Binding-site contacts:
Ligand atom N3B contacts residue SER444 of chain 1.AB at 3.3 Å (h-bond).
Ligand atom O2B contacts residue SER45 of chain 1.AB at 2.5 Å (h-bond).
Ligand atom C5 contacts residue HIS15 of chain 1.AB at 3.7 Å.
Ligand atom PB contacts residue SER45 of chain 1.AB at 3.8 Å.
Ligand atom O2A contacts residue ALA42 of chain 1.AB at 3.7 Å.
Ligand atom O2A contacts residue GLY43 of chain 1.AB at 3.0 Å (h-bond).
Ligand atom O3G contacts residue GLN75 of chain 1.AB at 2.9 Å (h-bond).
Ligand atom O1B contacts residue LYS44 of chain 1.AB at 3.2 Å (salt-bridge).
Ligand atom O2B contacts residue GLN75 of chain 1.AB at 3.7 Å.
Ligand atom O3' contacts residue SER444 of chain 1.AB at 3.3 Å (h-bond).
Ligand atom O3A contacts residue SER45 of chain 1.AB at 3.8 Å.
Ligand atom C3' contacts residue GLU447 of chain 1.AB at 3.7 Å.
Ligand atom O2' contacts residue GLU447 of chain 1.AB at 3.4 Å (salt-bridge).
Ligand atom O2A contacts residue GLY41 of chain 1.AB at 3.8 Å.
Ligand atom PG contacts residue MG1 of chain 1.KS at 3.5 Å.
Ligand atom O3A contacts residue SER444 of chain 1.AB at 3.2 Å.
Ligand atom O2B contacts residue MG1 of chain 1.KS at 2.0 Å.
Ligand atom PB contacts residue MG1 of chain 1.KS at 3.5 Å.
Ligand atom O1A contacts residue SER46 of chain 1.AB at 3.0 Å (h-bond).
Ligand atom C2' contacts residue LYS438 of chain 1.AB at 3.5 Å.
Ligand atom O3' contacts residue GLU447 of chain 1.AB at 2.9 Å (salt-bridge).
Ligand atom O1G contacts residue ASN40 of chain 1.AB at 3.3 Å (h-bond).
Ligand atom O1G contacts residue LYS44 of chain 1.AB at 3.3 Å.
Ligand atom O1A contacts residue LYS44 of chain 1.AB at 3.4 Å (salt-bridge).
Ligand atom O1A contacts residue GLY43 of chain 1.AB at 3.2 Å.
Ligand atom O2A contacts residue LYS44 of chain 1.AB at 3.7 Å.
Ligand atom O2G contacts residue ASP472 of chain 1.AB at 3.4 Å (salt-bridge).
Ligand atom O1B contacts residue SER45 of chain 1.AB at 3.8 Å.
Ligand atom PA contacts residue GLY43 of chain 1.AB at 3.8 Å.
Ligand atom O2G contacts residue GLY446 of chain 1.AB at 3.0 Å (h-bond).
Ligand atom C6 contacts residue HIS15 of chain 1.AB at 3.7 Å.
Ligand atom O1G contacts residue HIS214 of chain 1.AB at 3.2 Å (h-bond).
Ligand atom O2G contacts residue HIS214 of chain 1.AB at 3.7 Å.
Ligand atom O3G contacts residue MG1 of chain 1.KS at 2.1 Å.
Ligand atom O1A contacts residue SER45 of chain 1.AB at 3.1 Å (h-bond).
Ligand atom C2' contacts residue GLU447 of chain 1.AB at 3.7 Å.
Ligand atom O2G contacts residue ASN40 of chain 1.AB at 2.3 Å (h-bond).
Ligand atom O1B contacts residue GLY43 of chain 1.AB at 3.8 Å.
Ligand atom O2' contacts residue LYS438 of chain 1.AB at 2.5 Å (salt-bridge).
Ligand atom PG contacts residue ASN40 of chain 1.AB at 3.3 Å.

A small-molecule ligand and the protein it binds are described below.
Small molecule (SMILES): Nc1ncnc2c1ncn2[C@@H]1O[C@H](CO[P](=O)(O)O[P](=O)(O)NP(=O)(O)O)[C@@H](O)[C@H]1O

Sequence of chain 1.AB:
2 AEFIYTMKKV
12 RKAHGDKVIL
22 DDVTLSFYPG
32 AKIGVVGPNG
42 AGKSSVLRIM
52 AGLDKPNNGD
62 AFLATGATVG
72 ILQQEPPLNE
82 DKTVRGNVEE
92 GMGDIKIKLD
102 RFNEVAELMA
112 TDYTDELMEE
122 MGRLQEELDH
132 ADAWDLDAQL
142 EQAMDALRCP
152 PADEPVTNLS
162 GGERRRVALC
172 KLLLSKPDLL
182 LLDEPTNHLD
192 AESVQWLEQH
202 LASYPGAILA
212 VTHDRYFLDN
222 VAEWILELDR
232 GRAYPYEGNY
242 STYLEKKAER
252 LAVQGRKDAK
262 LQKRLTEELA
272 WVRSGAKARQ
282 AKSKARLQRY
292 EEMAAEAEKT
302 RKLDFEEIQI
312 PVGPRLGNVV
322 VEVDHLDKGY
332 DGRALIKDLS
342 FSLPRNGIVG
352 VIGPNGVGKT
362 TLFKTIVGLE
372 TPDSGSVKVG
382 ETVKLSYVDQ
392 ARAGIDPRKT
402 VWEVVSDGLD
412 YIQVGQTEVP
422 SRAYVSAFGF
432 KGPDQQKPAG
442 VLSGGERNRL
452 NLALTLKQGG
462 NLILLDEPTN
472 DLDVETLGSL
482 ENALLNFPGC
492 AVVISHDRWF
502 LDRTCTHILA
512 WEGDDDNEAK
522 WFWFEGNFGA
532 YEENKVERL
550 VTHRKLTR

Sequence of chain 1.B:
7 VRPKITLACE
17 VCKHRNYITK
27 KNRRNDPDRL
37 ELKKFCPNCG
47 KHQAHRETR